Sequence of chain 1.A:
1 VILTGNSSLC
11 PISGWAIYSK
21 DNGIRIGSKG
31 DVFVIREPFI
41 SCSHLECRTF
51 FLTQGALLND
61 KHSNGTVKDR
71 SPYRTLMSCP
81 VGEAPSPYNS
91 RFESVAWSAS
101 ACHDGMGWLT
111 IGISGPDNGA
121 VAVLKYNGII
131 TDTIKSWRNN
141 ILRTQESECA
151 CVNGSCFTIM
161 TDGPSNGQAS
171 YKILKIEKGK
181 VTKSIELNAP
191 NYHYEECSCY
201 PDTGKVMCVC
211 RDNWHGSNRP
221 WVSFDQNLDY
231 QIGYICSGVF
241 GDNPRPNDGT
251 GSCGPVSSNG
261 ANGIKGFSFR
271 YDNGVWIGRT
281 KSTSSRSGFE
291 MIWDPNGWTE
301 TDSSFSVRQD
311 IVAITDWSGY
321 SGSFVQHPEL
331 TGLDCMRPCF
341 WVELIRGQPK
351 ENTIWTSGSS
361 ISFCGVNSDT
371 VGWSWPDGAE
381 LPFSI

The protein below binds the small molecule below.
Small molecule (SMILES): CC(=O)N[C@@H]1[C@@H](O)[C@H](O)[C@@H](CO)O[C@H]1O

Binding-site contacts:
Ligand atom O6 contacts residue THR66 of chain 1.A at 3.8 Å.
Ligand atom N2 contacts residue ASN64 of chain 1.A at 2.8 Å (h-bond).
Ligand atom C1 contacts residue ASN64 of chain 1.A at 1.4 Å.
Ligand atom C5 contacts residue ASN64 of chain 1.A at 3.7 Å.
Ligand atom C8 contacts residue ILE354 of chain 1.A at 3.7 Å (hydrophobic).
Ligand atom C2 contacts residue ASN64 of chain 1.A at 2.3 Å.
Ligand atom C6 contacts residue THR66 of chain 1.A at 3.3 Å.
Ligand atom C4 contacts residue ASN64 of chain 1.A at 4.2 Å.
Ligand atom C3 contacts residue ASN64 of chain 1.A at 3.7 Å.
Ligand atom O5 contacts residue ASN64 of chain 1.A at 2.4 Å (h-bond).
Ligand atom C7 contacts residue ASN64 of chain 1.A at 3.3 Å.
Ligand atom O7 contacts residue ASN64 of chain 1.A at 3.5 Å (h-bond).
Ligand atom C1 contacts residue THR66 of chain 1.A at 3.4 Å.
Ligand atom O5 contacts residue THR66 of chain 1.A at 2.7 Å (h-bond).
Ligand atom C5 contacts residue THR66 of chain 1.A at 3.2 Å.